Sequence of chain 1.A:
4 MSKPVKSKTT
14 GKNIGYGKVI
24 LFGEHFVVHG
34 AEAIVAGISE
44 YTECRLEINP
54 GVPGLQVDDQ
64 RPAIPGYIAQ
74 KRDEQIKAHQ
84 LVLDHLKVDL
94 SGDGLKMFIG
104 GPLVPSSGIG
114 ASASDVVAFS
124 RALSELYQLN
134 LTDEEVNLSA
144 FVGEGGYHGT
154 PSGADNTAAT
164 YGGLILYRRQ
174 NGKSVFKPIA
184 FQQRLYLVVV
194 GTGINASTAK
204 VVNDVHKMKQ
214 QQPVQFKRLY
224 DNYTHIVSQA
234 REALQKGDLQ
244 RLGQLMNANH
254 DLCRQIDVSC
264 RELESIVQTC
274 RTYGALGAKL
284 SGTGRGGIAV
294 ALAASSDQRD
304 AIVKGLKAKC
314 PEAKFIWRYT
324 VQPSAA

Binding-site contacts:
Ligand atom C8 contacts residue THR201 of chain 1.A at 4.1 Å.
Ligand atom C5 contacts residue ARG172 of chain 1.A at 3.9 Å.
Ligand atom O8 contacts residue THR286 of chain 1.A at 4.0 Å.
Ligand atom O8 contacts residue GLY285 of chain 1.A at 4.1 Å.
Ligand atom O8 contacts residue LYS21 of chain 1.A at 4.3 Å.
Ligand atom C2 contacts residue GLY285 of chain 1.A at 4.4 Å.
Ligand atom C8 contacts residue GLY285 of chain 1.A at 4.1 Å.
Ligand atom C3 contacts residue VAL31 of chain 1.A at 4.5 Å (hydrophobic).
Ligand atom C6 contacts residue VAL205 of chain 1.A at 3.9 Å (hydrophobic).
Ligand atom C5 contacts residue TYR170 of chain 1.A at 3.5 Å (hydrophobic).
Ligand atom C3 contacts residue GLU27 of chain 1.A at 4.5 Å.
Ligand atom O4 contacts residue VAL31 of chain 1.A at 4.3 Å.
Ligand atom O4 contacts residue SER155 of chain 1.A at 4.4 Å.
Ligand atom C3 contacts residue HIS28 of chain 1.A at 3.7 Å.
Ligand atom O8 contacts residue ILE23 of chain 1.A at 3.9 Å.
Ligand atom C5 contacts residue VAL31 of chain 1.A at 4.0 Å (hydrophobic).
Ligand atom C8 contacts residue THR286 of chain 1.A at 3.5 Å.
Ligand atom C4 contacts residue VAL205 of chain 1.A at 4.2 Å (hydrophobic).
Ligand atom O7 contacts residue GLU27 of chain 1.A at 3.5 Å.
Ligand atom O3 contacts residue VAL31 of chain 1.A at 4.3 Å.
Ligand atom C6 contacts residue GLU27 of chain 1.A at 4.4 Å.
Ligand atom C4 contacts residue VAL31 of chain 1.A at 3.9 Å (hydrophobic).
Ligand atom C6 contacts residue GLY285 of chain 1.A at 4.4 Å.
Ligand atom O3 contacts residue ARG172 of chain 1.A at 3.0 Å (salt-bridge).
Ligand atom O7 contacts residue HIS28 of chain 1.A at 2.7 Å (h-bond).
Ligand atom O4 contacts residue TYR170 of chain 1.A at 2.7 Å (h-bond).
Ligand atom C5 contacts residue VAL30 of chain 1.A at 4.3 Å (hydrophobic).
Ligand atom C4 contacts residue THR201 of chain 1.A at 4.3 Å.
Ligand atom O3 contacts residue SER155 of chain 1.A at 3.6 Å.
Ligand atom O7 contacts residue VAL31 of chain 1.A at 4.0 Å.
Ligand atom C2 contacts residue GLU27 of chain 1.A at 4.3 Å.
Ligand atom C8 contacts residue ILE23 of chain 1.A at 4.4 Å (hydrophobic).
Ligand atom O3 contacts residue TYR170 of chain 1.A at 3.5 Å (h-bond).
Ligand atom O7 contacts residue VAL30 of chain 1.A at 3.4 Å.
Ligand atom C2 contacts residue ILE23 of chain 1.A at 3.8 Å (hydrophobic).
Ligand atom C5 contacts residue SER155 of chain 1.A at 4.4 Å.
Ligand atom O4 contacts residue ARG172 of chain 1.A at 4.2 Å.
Ligand atom C6 contacts residue HIS28 of chain 1.A at 3.5 Å.
Ligand atom O4 contacts residue VAL30 of chain 1.A at 3.3 Å.

The small molecule below binds the protein below.
Small molecule (SMILES): C[C@@](O)(CCO)CC(=O)[O-]